Binding-site contacts:
Ligand atom O contacts residue TYR159 of chain 1.A at 2.6 Å (h-bond).
Ligand atom N contacts residue TYR7 of chain 1.A at 2.9 Å (h-bond).
Ligand atom CB contacts residue ASP77 of chain 1.A at 3.5 Å.
Ligand atom O contacts residue LYS146 of chain 1.A at 2.9 Å (salt-bridge).
Ligand atom CG contacts residue GLU63 of chain 1.A at 3.5 Å.
Ligand atom CA contacts residue TYR171 of chain 1.A at 3.6 Å (hydrophobic).
Ligand atom CZ contacts residue LYS66 of chain 1.A at 3.5 Å.
Ligand atom CE2 contacts residue LYS66 of chain 1.A at 3.4 Å.
Ligand atom N contacts residue EDO1 of chain 1.LA at 2.9 Å (h-bond).
Ligand atom CD contacts residue EDO1 of chain 1.MA at 3.3 Å.
Ligand atom CD2 contacts residue TYR99 of chain 1.A at 3.4 Å (hydrophobic).
Ligand atom CA contacts residue ASP77 of chain 1.A at 3.5 Å.
Ligand atom OE2 contacts residue EDO1 of chain 1.MA at 3.5 Å (h-bond).
Ligand atom OXT contacts residue THR143 of chain 1.A at 2.6 Å (h-bond).
Ligand atom CD2 contacts residue TYR7 of chain 1.A at 3.6 Å (hydrophobic).
Ligand atom C contacts residue ASP77 of chain 1.A at 3.5 Å.
Ligand atom O contacts residue EDO1 of chain 1.LA at 2.8 Å (h-bond).
Ligand atom N contacts residue GLU63 of chain 1.A at 2.9 Å (salt-bridge).
Ligand atom N contacts residue LYS66 of chain 1.A at 3.5 Å (salt-bridge).
Ligand atom CD2 contacts residue LYS66 of chain 1.A at 3.5 Å.
Ligand atom OE1 contacts residue EDO1 of chain 1.MA at 3.0 Å (h-bond).
Ligand atom CD1 contacts residue TRP167 of chain 1.A at 3.3 Å (hydrophobic).
Ligand atom N contacts residue TYR171 of chain 1.A at 2.7 Å (h-bond).
Ligand atom O contacts residue EDO1 of chain 1.MA at 2.7 Å (h-bond).
Ligand atom O contacts residue TRP147 of chain 1.A at 2.9 Å (h-bond).
Ligand atom O contacts residue THR73 of chain 1.A at 2.8 Å (h-bond).
Ligand atom N contacts residue TYR99 of chain 1.A at 3.0 Å (h-bond).
Ligand atom CA contacts residue TYR159 of chain 1.A at 3.6 Å (hydrophobic).
Ligand atom CD2 contacts residue THR163 of chain 1.A at 3.4 Å.
Ligand atom CA contacts residue GLU63 of chain 1.A at 3.5 Å.
Ligand atom N contacts residue ASP77 of chain 1.A at 2.7 Å (salt-bridge).
Ligand atom CB contacts residue TRP167 of chain 1.A at 3.4 Å (hydrophobic).
Ligand atom CB contacts residue EDO1 of chain 1.MA at 3.5 Å.
Ligand atom OG1 contacts residue LYS146 of chain 1.A at 2.8 Å (salt-bridge).
Ligand atom CD1 contacts residue GLU63 of chain 1.A at 3.4 Å.
Ligand atom CE2 contacts residue THR163 of chain 1.A at 3.5 Å.
Ligand atom O contacts residue LYS66 of chain 1.A at 2.8 Å (salt-bridge).
Ligand atom N contacts residue TYR159 of chain 1.A at 3.5 Å.
Ligand atom CG contacts residue TYR159 of chain 1.A at 3.4 Å (hydrophobic).
Ligand atom O contacts residue HIS70 of chain 1.A at 3.1 Å.

The protein below binds the small molecule below.
Small molecule (SMILES): CC(C)C[C@H](NC(=O)[C@@H](N)Cc1ccc(O)cc1)C(=O)N[C@@H](CCC(=O)O)C(=O)N1CCC[C@H]1C(=O)N[C@@H](C)C(=O)N1CCC[C@H]1C(=O)N[C@H](C(=O)N[C@H](C(=O)N[C@@H](C)C(=O)O)[C@@H](C)O)C(C)C

Sequence of chain 1.A:
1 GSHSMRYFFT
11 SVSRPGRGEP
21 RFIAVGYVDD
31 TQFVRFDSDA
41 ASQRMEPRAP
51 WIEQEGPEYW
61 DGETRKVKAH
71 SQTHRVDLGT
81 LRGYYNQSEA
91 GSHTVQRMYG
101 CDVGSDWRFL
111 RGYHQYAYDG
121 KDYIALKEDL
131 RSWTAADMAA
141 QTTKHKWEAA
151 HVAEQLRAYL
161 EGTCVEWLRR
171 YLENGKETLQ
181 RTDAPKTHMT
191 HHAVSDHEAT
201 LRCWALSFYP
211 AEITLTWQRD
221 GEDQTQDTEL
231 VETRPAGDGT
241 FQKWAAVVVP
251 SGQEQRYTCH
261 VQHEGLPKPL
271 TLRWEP